Binding-site contacts:
Ligand atom C4B contacts residue LEU106 of chain 20.A at 4.0 Å (hydrophobic).
Ligand atom C4 contacts residue MET224 of chain 20.A at 3.8 Å (hydrophobic).
Ligand atom C5 contacts residue TYR152 of chain 20.A at 3.8 Å (hydrophobic).
Ligand atom C4 contacts residue TYR152 of chain 20.A at 3.9 Å (hydrophobic).
Ligand atom C4A contacts residue ASN198 of chain 20.A at 3.9 Å.
Ligand atom O1 contacts residue TYR152 of chain 20.A at 3.9 Å.
Ligand atom O1 contacts residue PHE186 of chain 20.A at 3.5 Å.
Ligand atom C5C contacts residue ILE104 of chain 20.A at 3.8 Å (hydrophobic).
Ligand atom C7C contacts residue TYR197 of chain 20.A at 3.8 Å (hydrophobic).
Ligand atom C7C contacts residue VAL191 of chain 20.A at 4.0 Å (hydrophobic).
Ligand atom CM1 contacts residue SER107 of chain 20.A at 3.9 Å.
Ligand atom O1B contacts residue TYR128 of chain 20.A at 3.9 Å.
Ligand atom C3C contacts residue TYR128 of chain 20.A at 3.9 Å (hydrophobic).
Ligand atom C5C contacts residue TYR128 of chain 20.A at 3.5 Å (hydrophobic).
Ligand atom C2C contacts residue TYR152 of chain 20.A at 4.0 Å (hydrophobic).
Ligand atom C1C contacts residue TYR152 of chain 20.A at 4.0 Å (hydrophobic).
Ligand atom C3 contacts residue PRO174 of chain 20.A at 3.8 Å (hydrophobic).
Ligand atom C31 contacts residue ALA150 of chain 20.A at 3.1 Å (hydrophobic).
Ligand atom O1 contacts residue ALA24 of chain 20.C at 3.6 Å.
Ligand atom N2 contacts residue ALA24 of chain 20.C at 3.4 Å.
Ligand atom N2 contacts residue PRO174 of chain 20.A at 3.9 Å.
Ligand atom C6C contacts residue VAL191 of chain 20.A at 3.2 Å (hydrophobic).
Ligand atom C4 contacts residue PHE186 of chain 20.A at 3.6 Å (hydrophobic).
Ligand atom C31 contacts residue VAL176 of chain 20.A at 3.3 Å (hydrophobic).
Ligand atom C3C contacts residue VAL188 of chain 20.A at 3.3 Å (hydrophobic).
Ligand atom C3 contacts residue PHE186 of chain 20.A at 3.8 Å (hydrophobic).
Ligand atom C5 contacts residue PHE186 of chain 20.A at 3.5 Å (hydrophobic).
Ligand atom C31 contacts residue SER175 of chain 20.A at 3.6 Å.
Ligand atom C4C contacts residue TYR152 of chain 20.A at 3.8 Å (hydrophobic).
Ligand atom C5B contacts residue TYR197 of chain 20.A at 3.8 Å (hydrophobic).
Ligand atom C6B contacts residue TYR197 of chain 20.A at 3.7 Å (hydrophobic).
Ligand atom O1 contacts residue VAL188 of chain 20.A at 3.8 Å.
Ligand atom C7C contacts residue TYR128 of chain 20.A at 3.6 Å (hydrophobic).
Ligand atom C31 contacts residue PRO174 of chain 20.A at 3.4 Å (hydrophobic).
Ligand atom C5B contacts residue LEU106 of chain 20.A at 3.8 Å (hydrophobic).
Ligand atom O1B contacts residue ILE104 of chain 20.A at 3.9 Å.
Ligand atom C6B contacts residue LEU106 of chain 20.A at 4.0 Å (hydrophobic).
Ligand atom C2C contacts residue VAL188 of chain 20.A at 3.2 Å (hydrophobic).
Ligand atom N2 contacts residue PHE186 of chain 20.A at 3.7 Å.
Ligand atom C4C contacts residue ILE104 of chain 20.A at 3.9 Å (hydrophobic).

Sequence of chain 20.C:
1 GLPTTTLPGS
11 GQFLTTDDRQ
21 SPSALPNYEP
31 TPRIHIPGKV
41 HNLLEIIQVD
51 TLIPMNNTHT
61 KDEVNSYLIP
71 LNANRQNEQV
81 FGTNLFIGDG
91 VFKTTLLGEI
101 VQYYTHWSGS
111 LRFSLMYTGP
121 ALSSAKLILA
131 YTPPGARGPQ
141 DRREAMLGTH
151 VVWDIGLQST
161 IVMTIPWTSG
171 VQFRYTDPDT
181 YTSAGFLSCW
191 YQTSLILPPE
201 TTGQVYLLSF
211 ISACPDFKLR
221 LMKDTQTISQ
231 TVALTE

This protein binds this small molecule.
Small molecule (SMILES): Cc1cc(CCCCCCCOc2ccc(C3=N[C@@H](C)CO3)cc2)on1

Sequence of chain 20.A:
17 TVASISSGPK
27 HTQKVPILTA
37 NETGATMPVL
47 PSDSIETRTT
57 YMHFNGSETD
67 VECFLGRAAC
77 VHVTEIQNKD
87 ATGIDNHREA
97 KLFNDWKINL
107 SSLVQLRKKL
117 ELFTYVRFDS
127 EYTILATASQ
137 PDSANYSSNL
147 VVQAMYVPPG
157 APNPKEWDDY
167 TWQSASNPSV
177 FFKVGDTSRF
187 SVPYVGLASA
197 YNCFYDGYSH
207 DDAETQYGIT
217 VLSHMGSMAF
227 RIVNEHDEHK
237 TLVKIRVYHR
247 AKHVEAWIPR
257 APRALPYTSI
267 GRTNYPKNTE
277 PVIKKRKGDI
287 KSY